The small molecule below binds the protein below.
Small molecule (SMILES): Cc1cc(C(=O)O)c(C)n1C

Sequence of chain 2.A:
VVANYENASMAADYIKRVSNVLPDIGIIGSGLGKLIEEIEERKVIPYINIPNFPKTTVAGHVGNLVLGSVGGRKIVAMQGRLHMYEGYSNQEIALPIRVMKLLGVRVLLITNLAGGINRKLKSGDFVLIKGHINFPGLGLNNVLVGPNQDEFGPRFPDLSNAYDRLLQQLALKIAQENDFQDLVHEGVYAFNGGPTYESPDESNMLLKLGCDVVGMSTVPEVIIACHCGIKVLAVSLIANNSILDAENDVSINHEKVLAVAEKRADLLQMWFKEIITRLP

Binding-site contacts:
Ligand atom C4 contacts residue VAL219 of chain 2.A at 4.0 Å (hydrophobic).
Ligand atom C1 contacts residue ALA119 of chain 2.A at 3.9 Å (hydrophobic).
Ligand atom C3 contacts residue TYR202 of chain 2.A at 3.8 Å (hydrophobic).
Ligand atom C3 contacts residue GLU203 of chain 2.A at 3.7 Å.
Ligand atom C7 contacts residue TYR202 of chain 2.A at 4.1 Å (hydrophobic).
Ligand atom N contacts residue TYR202 of chain 2.A at 3.5 Å.
Ligand atom N contacts residue ALA119 of chain 2.A at 4.0 Å.
Ligand atom C6 contacts residue SER247 of chain 2.A at 3.9 Å.
Ligand atom C7 contacts residue GLY120 of chain 2.A at 3.7 Å.
Ligand atom C4 contacts residue GLU203 of chain 2.A at 3.2 Å.
Ligand atom C1 contacts residue GLY120 of chain 2.A at 3.8 Å.
Ligand atom C6 contacts residue TYR202 of chain 2.A at 4.0 Å (hydrophobic).
Ligand atom C7 contacts residue ASN245 of chain 2.A at 3.0 Å.
Ligand atom C3 contacts residue VAL219 of chain 2.A at 3.8 Å (hydrophobic).
Ligand atom O1 contacts residue GLY220 of chain 2.A at 3.1 Å.
Ligand atom O contacts residue ASN197 of chain 2.A at 2.9 Å (h-bond).
Ligand atom O1 contacts residue VAL219 of chain 2.A at 4.1 Å.
Ligand atom N contacts residue GLY120 of chain 2.A at 3.5 Å (h-bond).
Ligand atom C contacts residue ALA119 of chain 2.A at 3.8 Å (hydrophobic).
Ligand atom C contacts residue LEU118 of chain 2.A at 3.6 Å (hydrophobic).
Ligand atom C4 contacts residue ASN197 of chain 2.A at 3.6 Å.
Ligand atom C4 contacts residue GLY220 of chain 2.A at 3.9 Å.
Ligand atom C5 contacts residue GLY120 of chain 2.A at 3.9 Å.
Ligand atom C2 contacts residue VAL219 of chain 2.A at 4.0 Å (hydrophobic).
Ligand atom C4 contacts residue MET221 of chain 2.A at 3.8 Å (hydrophobic).
Ligand atom O1 contacts residue ASN197 of chain 2.A at 3.4 Å (h-bond).
Ligand atom O contacts residue VAL219 of chain 2.A at 3.9 Å.
Ligand atom C5 contacts residue GLU203 of chain 2.A at 3.5 Å.
Ligand atom C6 contacts residue GLU203 of chain 2.A at 2.6 Å.
Ligand atom C5 contacts residue TYR202 of chain 2.A at 3.5 Å (hydrophobic).
Ligand atom C2 contacts residue TYR202 of chain 2.A at 4.0 Å (hydrophobic).
Ligand atom C1 contacts residue TYR202 of chain 2.A at 3.7 Å (hydrophobic).
Ligand atom C contacts residue DMS1 of chain 2.D at 3.9 Å.
Ligand atom O contacts residue GLU203 of chain 2.A at 2.4 Å (salt-bridge).
Ligand atom O1 contacts residue MET221 of chain 2.A at 3.0 Å.
Ligand atom O contacts residue TYR202 of chain 2.A at 4.0 Å.
Ligand atom C contacts residue TYR202 of chain 2.A at 4.1 Å (hydrophobic).
Ligand atom C7 contacts residue ALA119 of chain 2.A at 4.1 Å (hydrophobic).
Ligand atom C2 contacts residue GLY220 of chain 2.A at 4.0 Å.
Ligand atom C3 contacts residue MET221 of chain 2.A at 4.1 Å (hydrophobic).